Sequence of chain 2.A:
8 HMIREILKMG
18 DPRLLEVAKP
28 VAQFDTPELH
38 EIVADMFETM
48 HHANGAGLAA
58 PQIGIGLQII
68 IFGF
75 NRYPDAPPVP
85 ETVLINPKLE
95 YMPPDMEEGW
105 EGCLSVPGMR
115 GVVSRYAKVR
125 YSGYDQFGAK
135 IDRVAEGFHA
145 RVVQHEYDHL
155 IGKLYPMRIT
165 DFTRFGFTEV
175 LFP

Binding-site contacts:
Ligand atom N1 contacts residue HIS149 of chain 2.A at 3.6 Å.
Ligand atom N1 contacts residue ZN1 of chain 2.B at 2.9 Å.
Ligand atom C12 contacts residue GLY106 of chain 2.A at 3.9 Å.
Ligand atom C11 contacts residue PHE142 of chain 2.A at 3.5 Å (hydrophobic).
Ligand atom O4 contacts residue LEU108 of chain 2.A at 2.8 Å (h-bond).
Ligand atom N14 contacts residue GLY106 of chain 2.A at 3.2 Å (h-bond).
Ligand atom C26 contacts residue ARG114 of chain 2.A at 3.8 Å.
Ligand atom O2 contacts residue GLN59 of chain 2.A at 2.7 Å (h-bond).
Ligand atom N1 contacts residue GLY54 of chain 2.A at 3.1 Å (h-bond).
Ligand atom C3 contacts residue LEU108 of chain 2.A at 3.8 Å (hydrophobic).
Ligand atom O4 contacts residue ZN1 of chain 2.B at 2.2 Å.
Ligand atom C9 contacts residue GLY106 of chain 2.A at 3.7 Å.
Ligand atom C3 contacts residue GLY54 of chain 2.A at 3.6 Å.
Ligand atom C9 contacts residue HIS149 of chain 2.A at 3.5 Å.
Ligand atom C12 contacts residue ALA53 of chain 2.A at 3.9 Å (hydrophobic).
Ligand atom C10 contacts residue GLU105 of chain 2.A at 4.0 Å.
Ligand atom C17 contacts residue GLY106 of chain 2.A at 3.6 Å.
Ligand atom C7 contacts residue GLU150 of chain 2.A at 3.2 Å.
Ligand atom C17 contacts residue ARG114 of chain 2.A at 3.6 Å.
Ligand atom O13 contacts residue GLY52 of chain 2.A at 3.6 Å.
Ligand atom O4 contacts residue GLN59 of chain 2.A at 3.5 Å (h-bond).
Ligand atom C6 contacts residue GLY106 of chain 2.A at 3.5 Å.
Ligand atom N1 contacts residue GLU150 of chain 2.A at 2.5 Å (salt-bridge).
Ligand atom O2 contacts residue GLU150 of chain 2.A at 2.6 Å (salt-bridge).
Ligand atom O2 contacts residue HIS149 of chain 2.A at 3.5 Å (h-bond).
Ligand atom C5 contacts residue GLY54 of chain 2.A at 3.4 Å.
Ligand atom C10 contacts residue HIS149 of chain 2.A at 3.8 Å.
Ligand atom O2 contacts residue HIS153 of chain 2.A at 3.0 Å (h-bond).
Ligand atom O13 contacts residue ALA53 of chain 2.A at 2.7 Å (h-bond).
Ligand atom O4 contacts residue HIS149 of chain 2.A at 3.5 Å (h-bond).
Ligand atom C3 contacts residue GLU150 of chain 2.A at 3.7 Å.
Ligand atom O27 contacts residue TRP104 of chain 2.A at 3.2 Å (h-bond).
Ligand atom O20 contacts residue GLY106 of chain 2.A at 2.8 Å (h-bond).
Ligand atom C3 contacts residue HIS149 of chain 2.A at 3.6 Å.
Ligand atom N1 contacts residue GLN59 of chain 2.A at 3.7 Å.
Ligand atom C3 contacts residue ZN1 of chain 2.B at 2.8 Å.
Ligand atom C18 contacts residue ASN51 of chain 2.A at 3.8 Å.
Ligand atom O20 contacts residue GLU105 of chain 2.A at 3.7 Å.
Ligand atom O2 contacts residue ZN1 of chain 2.B at 2.3 Å.
Ligand atom O4 contacts residue CYS107 of chain 2.A at 3.2 Å (h-bond).

The protein below binds the small molecule below.
Small molecule (SMILES): CCCCC[C@H](CC(=O)NO)C(=O)N[C@H](C(=O)N1CCC[C@H]1CO)C(C)C